A protein and the small-molecule ligand that binds it are described below.
Small molecule (SMILES): C=C(O[C@@H]1CC(C(=O)O)=C[C@@H](OP(=O)(O)O)[C@H]1O)C(=O)O

Binding-site contacts:
Ligand atom C10 contacts residue ARG28 of chain 1.A at 3.5 Å.
Ligand atom O12 contacts residue GLN169 of chain 1.A at 3.7 Å.
Ligand atom O12 contacts residue HIS199 of chain 1.A at 3.7 Å.
Ligand atom O1P contacts residue SER167 of chain 1.A at 2.9 Å (h-bond).
Ligand atom C9 contacts residue GLU311 of chain 1.A at 3.8 Å.
Ligand atom O12 contacts residue ARG28 of chain 1.A at 2.6 Å (salt-bridge).
Ligand atom O91 contacts residue GLU311 of chain 1.A at 3.4 Å.
Ligand atom O3 contacts residue SER168 of chain 1.A at 3.6 Å.
Ligand atom C9 contacts residue PO41 of chain 1.D at 3.4 Å.
Ligand atom O5 contacts residue PO41 of chain 1.D at 3.6 Å (h-bond).
Ligand atom C2 contacts residue HIS199 of chain 1.A at 3.8 Å.
Ligand atom O11 contacts residue ARG28 of chain 1.A at 2.9 Å (salt-bridge).
Ligand atom O3P contacts residue SER168 of chain 1.A at 2.8 Å (h-bond).
Ligand atom C6 contacts residue LYS23 of chain 1.A at 3.5 Å.
Ligand atom C8 contacts residue GLU341 of chain 1.A at 3.5 Å.
Ligand atom C9 contacts residue ARG385 of chain 1.A at 3.4 Å.
Ligand atom C10 contacts residue GLN169 of chain 1.A at 3.2 Å.
Ligand atom O11 contacts residue SER24 of chain 1.A at 2.6 Å (h-bond).
Ligand atom O5 contacts residue LYS23 of chain 1.A at 3.3 Å (salt-bridge).
Ligand atom O92 contacts residue ARG385 of chain 1.A at 3.1 Å (salt-bridge).
Ligand atom C8 contacts residue PO41 of chain 1.D at 3.4 Å.
Ligand atom C7 contacts residue PO41 of chain 1.D at 3.1 Å.
Ligand atom C10 contacts residue SER24 of chain 1.A at 3.7 Å.
Ligand atom P contacts residue SER196 of chain 1.A at 3.6 Å.
Ligand atom C2 contacts residue GLN169 of chain 1.A at 3.7 Å.
Ligand atom O2P contacts residue SER196 of chain 1.A at 3.2 Å (h-bond).
Ligand atom O92 contacts residue HIS384 of chain 1.A at 3.5 Å.
Ligand atom C8 contacts residue HIS340 of chain 1.A at 3.5 Å.
Ligand atom O4 contacts residue HIS340 of chain 1.A at 3.7 Å.
Ligand atom O3P contacts residue SER196 of chain 1.A at 3.0 Å (h-bond).
Ligand atom C6 contacts residue GLN169 of chain 1.A at 3.8 Å.
Ligand atom C1 contacts residue GLN169 of chain 1.A at 3.2 Å.
Ligand atom O91 contacts residue ARG385 of chain 1.A at 2.8 Å (salt-bridge).
Ligand atom O4 contacts residue GLU311 of chain 1.A at 3.8 Å.
Ligand atom O2P contacts residue HIS336 of chain 1.A at 3.0 Å (h-bond).
Ligand atom O92 contacts residue LYS23 of chain 1.A at 3.0 Å (salt-bridge).
Ligand atom O91 contacts residue ARG344 of chain 1.A at 2.8 Å (salt-bridge).
Ligand atom C6 contacts residue SER24 of chain 1.A at 3.5 Å.
Ligand atom O2P contacts residue HIS340 of chain 1.A at 3.0 Å (h-bond).
Ligand atom O92 contacts residue PO41 of chain 1.D at 3.2 Å (h-bond).

Sequence of chain 1.A:
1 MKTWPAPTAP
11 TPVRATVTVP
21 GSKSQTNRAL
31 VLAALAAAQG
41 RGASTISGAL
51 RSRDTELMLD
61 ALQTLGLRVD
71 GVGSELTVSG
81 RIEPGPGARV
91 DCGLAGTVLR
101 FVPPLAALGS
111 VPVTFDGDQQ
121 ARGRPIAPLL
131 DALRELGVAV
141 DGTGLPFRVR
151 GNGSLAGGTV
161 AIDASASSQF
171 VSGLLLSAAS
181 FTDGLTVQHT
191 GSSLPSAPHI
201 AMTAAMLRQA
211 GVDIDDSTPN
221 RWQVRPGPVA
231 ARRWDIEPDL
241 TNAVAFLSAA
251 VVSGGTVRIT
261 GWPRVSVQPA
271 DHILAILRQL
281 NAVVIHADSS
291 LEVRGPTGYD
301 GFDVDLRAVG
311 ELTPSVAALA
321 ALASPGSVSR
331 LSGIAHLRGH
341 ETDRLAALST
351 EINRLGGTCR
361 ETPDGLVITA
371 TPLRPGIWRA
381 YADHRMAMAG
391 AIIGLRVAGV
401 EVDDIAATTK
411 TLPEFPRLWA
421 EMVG